Sequence of chain 52.A:
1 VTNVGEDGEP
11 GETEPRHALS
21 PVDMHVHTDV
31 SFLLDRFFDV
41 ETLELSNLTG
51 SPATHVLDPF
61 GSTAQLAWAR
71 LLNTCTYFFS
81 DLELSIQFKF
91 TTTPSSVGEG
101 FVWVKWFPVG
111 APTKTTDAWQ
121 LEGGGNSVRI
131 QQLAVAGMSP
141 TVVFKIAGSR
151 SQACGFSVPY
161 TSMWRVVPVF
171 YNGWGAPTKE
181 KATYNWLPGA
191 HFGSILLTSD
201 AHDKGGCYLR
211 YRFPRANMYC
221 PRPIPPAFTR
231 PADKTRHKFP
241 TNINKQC

Binding-site contacts:
Ligand atom O8 contacts residue TRP119 of chain 52.A at 3.8 Å.
Ligand atom C1 contacts residue ARG129 of chain 52.A at 4.0 Å.
Ligand atom O9 contacts residue GLN120 of chain 52.A at 3.5 Å (h-bond).
Ligand atom C11 contacts residue GLN132 of chain 52.A at 4.3 Å.
Ligand atom C10 contacts residue ALA64 of chain 53.A at 4.5 Å (hydrophobic).
Ligand atom O1B contacts residue ARG129 of chain 52.A at 3.9 Å.
Ligand atom O1A contacts residue ALA118 of chain 52.A at 4.5 Å.
Ligand atom C9 contacts residue TRP119 of chain 52.A at 4.3 Å (hydrophobic).
Ligand atom O10 contacts residue ALA64 of chain 53.A at 3.8 Å.
Ligand atom C10 contacts residue ALA118 of chain 52.A at 3.8 Å (hydrophobic).
Ligand atom C4 contacts residue ALA118 of chain 52.A at 4.0 Å (hydrophobic).
Ligand atom C11 contacts residue TRP119 of chain 52.A at 4.4 Å (hydrophobic).
Ligand atom O10 contacts residue GLN65 of chain 53.A at 4.0 Å.
Ligand atom C10 contacts residue GLN65 of chain 53.A at 4.5 Å.
Ligand atom O1A contacts residue ARG129 of chain 52.A at 3.3 Å (salt-bridge).
Ligand atom C8 contacts residue ALA118 of chain 52.A at 4.3 Å (hydrophobic).
Ligand atom C7 contacts residue ALA118 of chain 52.A at 3.6 Å (hydrophobic).
Ligand atom O8 contacts residue GLN120 of chain 52.A at 2.8 Å (h-bond).
Ligand atom C8 contacts residue GLN120 of chain 52.A at 4.1 Å.
Ligand atom C11 contacts residue ALA118 of chain 52.A at 3.9 Å (hydrophobic).
Ligand atom C6 contacts residue ALA118 of chain 52.A at 3.4 Å (hydrophobic).
Ligand atom C5 contacts residue ALA118 of chain 52.A at 3.6 Å (hydrophobic).
Ligand atom O8 contacts residue ALA118 of chain 52.A at 3.8 Å.
Ligand atom N5 contacts residue ALA118 of chain 52.A at 2.8 Å (h-bond).
Ligand atom C11 contacts residue GLN65 of chain 53.A at 3.7 Å.
Ligand atom O9 contacts residue THR42 of chain 53.A at 4.0 Å.

Sequence of chain 53.A:
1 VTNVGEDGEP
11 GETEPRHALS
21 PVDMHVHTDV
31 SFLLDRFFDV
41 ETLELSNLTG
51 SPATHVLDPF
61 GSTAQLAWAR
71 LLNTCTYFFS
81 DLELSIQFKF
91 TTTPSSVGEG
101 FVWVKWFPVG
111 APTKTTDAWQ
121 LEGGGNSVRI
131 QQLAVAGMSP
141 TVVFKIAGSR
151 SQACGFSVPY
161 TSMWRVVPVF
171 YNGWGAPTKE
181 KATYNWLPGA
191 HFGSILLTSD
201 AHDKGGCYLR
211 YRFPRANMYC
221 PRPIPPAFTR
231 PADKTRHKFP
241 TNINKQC

A protein and the small-molecule ligand that binds it are described below.
Small molecule (SMILES): CC(=O)N[C@H]1[C@H]([C@H](O)[C@H](O)CO)O[C@@](O[C@H]2[C@@H](O)[C@@H](CO)O[C@@H](O[C@H]3[C@H](O)[C@@H](O)[C@@H](O)O[C@@H]3CO)[C@@H]2O)(C(=O)O)C[C@@H]1O